Sequence of chain 1.A:
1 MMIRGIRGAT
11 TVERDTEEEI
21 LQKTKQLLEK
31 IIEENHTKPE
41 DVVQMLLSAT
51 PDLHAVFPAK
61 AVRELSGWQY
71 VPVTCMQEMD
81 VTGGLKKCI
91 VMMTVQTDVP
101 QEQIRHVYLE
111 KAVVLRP

A protein and the small-molecule ligand that binds it are described below.
Small molecule (SMILES): C=C(O[C@@H]1C=C(C(=O)O)C=C[C@H]1O)C(=O)O

Sequence of chain 1.C:
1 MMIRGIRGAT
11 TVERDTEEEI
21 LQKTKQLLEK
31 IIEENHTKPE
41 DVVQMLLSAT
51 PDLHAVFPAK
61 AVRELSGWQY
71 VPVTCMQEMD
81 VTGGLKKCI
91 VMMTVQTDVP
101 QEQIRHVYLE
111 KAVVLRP

Binding-site contacts:
Ligand atom C13 contacts residue CIR90 of chain 1.A at 3.4 Å.
Ligand atom O10 contacts residue GLU78 of chain 1.A at 2.8 Å (salt-bridge).
Ligand atom C16 contacts residue PRE1 of chain 1.K at 1.1 Å.
Ligand atom C1 contacts residue PRE1 of chain 1.K at 1.1 Å.
Ligand atom C16 contacts residue LEU115 of chain 1.A at 3.4 Å (hydrophobic).
Ligand atom C7 contacts residue ALA59 of chain 1.C at 3.3 Å (hydrophobic).
Ligand atom C12 contacts residue CIR90 of chain 1.A at 3.5 Å.
Ligand atom C4 contacts residue PRE1 of chain 1.K at 0.4 Å.
Ligand atom C5 contacts residue THR74 of chain 1.C at 3.3 Å.
Ligand atom O11 contacts residue CIR90 of chain 1.A at 2.8 Å (h-bond).
Ligand atom C5 contacts residue VAL73 of chain 1.C at 3.5 Å (hydrophobic).
Ligand atom O9 contacts residue ARG63 of chain 1.C at 3.6 Å.
Ligand atom C1 contacts residue CIR90 of chain 1.A at 3.5 Å.
Ligand atom C4 contacts residue VAL73 of chain 1.C at 3.4 Å (hydrophobic).
Ligand atom C7 contacts residue PRE1 of chain 1.K at 0.4 Å.
Ligand atom O14 contacts residue CIR90 of chain 1.A at 2.8 Å (h-bond).
Ligand atom O9 contacts residue PRE1 of chain 1.K at 0.6 Å (h-bond).
Ligand atom O8 contacts residue PRE1 of chain 1.K at 0.5 Å (h-bond).
Ligand atom O9 contacts residue LYS60 of chain 1.C at 3.4 Å (salt-bridge).
Ligand atom O10 contacts residue CYS75 of chain 1.C at 3.1 Å (h-bond).
Ligand atom O8 contacts residue ALA59 of chain 1.C at 3.6 Å.
Ligand atom C6 contacts residue CIR90 of chain 1.A at 3.3 Å.
Ligand atom C6 contacts residue GLU78 of chain 1.A at 3.3 Å.
Ligand atom C13 contacts residue PRE1 of chain 1.K at 0.7 Å.
Ligand atom O14 contacts residue ARG7 of chain 1.A at 2.6 Å (salt-bridge).
Ligand atom O9 contacts residue ALA59 of chain 1.C at 3.4 Å.
Ligand atom C12 contacts residue PRE1 of chain 1.K at 0.6 Å.
Ligand atom O10 contacts residue PRE1 of chain 1.K at 0.8 Å (h-bond).
Ligand atom O15 contacts residue PRE1 of chain 1.K at 1.0 Å (h-bond).
Ligand atom C6 contacts residue PRE1 of chain 1.K at 0.2 Å.
Ligand atom C13 contacts residue ARG7 of chain 1.A at 3.1 Å.
Ligand atom O15 contacts residue ARG7 of chain 1.A at 2.3 Å (salt-bridge).
Ligand atom O14 contacts residue LEU115 of chain 1.A at 3.4 Å.
Ligand atom C2 contacts residue PRE1 of chain 1.K at 0.6 Å.
Ligand atom C3 contacts residue PRE1 of chain 1.K at 0.6 Å.
Ligand atom O14 contacts residue PRE1 of chain 1.K at 0.5 Å (h-bond).
Ligand atom C5 contacts residue PRE1 of chain 1.K at 0.2 Å.
Ligand atom C2 contacts residue PHE57 of chain 1.C at 3.6 Å (hydrophobic).
Ligand atom O11 contacts residue PRE1 of chain 1.K at 1.3 Å (h-bond).
Ligand atom C5 contacts residue ARG7 of chain 1.A at 3.5 Å.